Sequence of chain 1.D:
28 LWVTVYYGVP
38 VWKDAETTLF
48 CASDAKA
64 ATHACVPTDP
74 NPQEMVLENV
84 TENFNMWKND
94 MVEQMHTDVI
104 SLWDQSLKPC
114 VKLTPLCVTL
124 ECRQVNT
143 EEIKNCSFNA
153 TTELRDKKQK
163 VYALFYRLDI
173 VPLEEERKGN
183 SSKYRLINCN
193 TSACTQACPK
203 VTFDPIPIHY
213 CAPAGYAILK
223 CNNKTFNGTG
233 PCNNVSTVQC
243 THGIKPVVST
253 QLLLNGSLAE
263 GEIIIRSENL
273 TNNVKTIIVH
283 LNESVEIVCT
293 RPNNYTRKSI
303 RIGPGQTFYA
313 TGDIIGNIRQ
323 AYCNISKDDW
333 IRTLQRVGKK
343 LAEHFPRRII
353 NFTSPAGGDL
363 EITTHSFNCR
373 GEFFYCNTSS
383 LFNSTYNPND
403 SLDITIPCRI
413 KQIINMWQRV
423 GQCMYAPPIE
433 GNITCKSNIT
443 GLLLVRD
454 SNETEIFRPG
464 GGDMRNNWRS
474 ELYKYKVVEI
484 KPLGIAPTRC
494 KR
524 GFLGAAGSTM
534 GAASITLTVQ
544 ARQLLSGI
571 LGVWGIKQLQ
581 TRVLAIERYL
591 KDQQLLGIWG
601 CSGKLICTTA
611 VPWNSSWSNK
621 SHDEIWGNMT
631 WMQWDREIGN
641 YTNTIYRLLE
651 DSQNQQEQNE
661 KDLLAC

This protein binds this small molecule.
Small molecule (SMILES): CC(=O)N[C@@H]1[C@@H](O)[C@H](O)[C@@H](CO)O[C@H]1O

Binding-site contacts:
Ligand atom C2 contacts residue ASN182 of chain 1.D at 2.5 Å.
Ligand atom C7 contacts residue ASN182 of chain 1.D at 3.4 Å.
Ligand atom O5 contacts residue LYS180 of chain 1.D at 4.2 Å.
Ligand atom C5 contacts residue LYS180 of chain 1.D at 4.5 Å.
Ligand atom C4 contacts residue ASN182 of chain 1.D at 4.2 Å.
Ligand atom C3 contacts residue ASN182 of chain 1.D at 3.8 Å.
Ligand atom C1 contacts residue ASN182 of chain 1.D at 1.5 Å.
Ligand atom N2 contacts residue ASN182 of chain 1.D at 2.9 Å (h-bond).
Ligand atom C8 contacts residue LYS180 of chain 1.D at 4.0 Å.
Ligand atom N2 contacts residue LYS180 of chain 1.D at 4.1 Å.
Ligand atom C5 contacts residue ASN182 of chain 1.D at 3.7 Å.
Ligand atom C8 contacts residue ASN182 of chain 1.D at 3.6 Å.
Ligand atom C1 contacts residue LYS180 of chain 1.D at 3.7 Å.
Ligand atom O5 contacts residue ASN182 of chain 1.D at 2.4 Å (h-bond).
Ligand atom O7 contacts residue ASN182 of chain 1.D at 3.6 Å (h-bond).
Ligand atom C7 contacts residue SER183 of chain 1.D at 4.3 Å.
Ligand atom C8 contacts residue SER183 of chain 1.D at 3.1 Å.